The small molecule below binds the protein below.
Small molecule (SMILES): O=C(O)[C@@H]1O[C@H](O[C@H]2[C@@H](OS(=O)(=O)O)O[C@@H](O)[C@H](NS(=O)(=O)O)[C@H]2O)[C@@H](OS(=O)(=O)O)[C@H](O)[C@@H]1O

Sequence of chain 11.H:
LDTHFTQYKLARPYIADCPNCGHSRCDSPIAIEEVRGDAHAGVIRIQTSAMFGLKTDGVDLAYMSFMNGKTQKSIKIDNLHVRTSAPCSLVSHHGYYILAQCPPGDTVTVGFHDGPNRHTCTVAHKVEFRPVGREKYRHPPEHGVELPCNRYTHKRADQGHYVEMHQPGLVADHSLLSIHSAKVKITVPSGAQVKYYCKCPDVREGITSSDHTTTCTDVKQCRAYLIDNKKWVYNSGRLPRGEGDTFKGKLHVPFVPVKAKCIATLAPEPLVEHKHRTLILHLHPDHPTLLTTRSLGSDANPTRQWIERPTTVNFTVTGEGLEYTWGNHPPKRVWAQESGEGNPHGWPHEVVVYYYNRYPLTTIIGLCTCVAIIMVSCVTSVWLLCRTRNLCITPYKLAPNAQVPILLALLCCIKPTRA

Binding-site contacts:
Ligand atom O6B contacts residue LYS156 of chain 11.H at 3.3 Å.
Ligand atom C3 contacts residue LYS156 of chain 11.H at 4.0 Å.
Ligand atom O5B contacts residue LYS156 of chain 11.H at 3.3 Å.
Ligand atom O6A contacts residue HIS94 of chain 11.H at 3.2 Å (h-bond).
Ligand atom C2 contacts residue ALA158 of chain 11.H at 3.7 Å (hydrophobic).
Ligand atom OAF contacts residue THR4 of chain 11.H at 2.9 Å (h-bond).
Ligand atom SAG contacts residue ARG157 of chain 11.H at 3.6 Å (salt-bridge).
Ligand atom C3 contacts residue ARG157 of chain 11.H at 3.7 Å.
Ligand atom O6A contacts residue LEU62 of chain 11.H at 3.4 Å.
Ligand atom O4 contacts residue HIS155 of chain 11.H at 3.5 Å (h-bond).
Ligand atom C3 contacts residue ALA158 of chain 11.H at 4.0 Å (hydrophobic).
Ligand atom C6 contacts residue HIS155 of chain 11.H at 3.4 Å.
Ligand atom OAF contacts residue ARG157 of chain 11.H at 2.8 Å (salt-bridge).
Ligand atom SAG contacts residue THR4 of chain 11.H at 3.9 Å.
Ligand atom O3 contacts residue ALA158 of chain 11.H at 3.0 Å (h-bond).
Ligand atom C4 contacts residue LYS156 of chain 11.H at 4.0 Å.
Ligand atom C6 contacts residue LEU62 of chain 11.H at 3.5 Å (hydrophobic).
Ligand atom C6 contacts residue HIS94 of chain 11.H at 3.9 Å.
Ligand atom O3 contacts residue LYS156 of chain 11.H at 3.0 Å.
Ligand atom O6B contacts residue LEU62 of chain 11.H at 4.0 Å.
Ligand atom O6B contacts residue HIS155 of chain 11.H at 3.3 Å (h-bond).
Ligand atom OBI contacts residue LYS156 of chain 11.H at 4.0 Å.
Ligand atom O6B contacts residue HIS94 of chain 11.H at 4.0 Å.
Ligand atom OAH contacts residue LEU2 of chain 11.H at 2.8 Å (h-bond).
Ligand atom C5 contacts residue LEU62 of chain 11.H at 3.8 Å (hydrophobic).
Ligand atom O5 contacts residue ARG157 of chain 11.H at 3.8 Å.
Ligand atom O4 contacts residue SER93 of chain 11.H at 3.0 Å (h-bond).
Ligand atom O6A contacts residue HIS155 of chain 11.H at 3.8 Å.
Ligand atom O5 contacts residue LYS156 of chain 11.H at 3.4 Å.
Ligand atom C5 contacts residue HIS155 of chain 11.H at 4.0 Å.
Ligand atom OAH contacts residue ARG157 of chain 11.H at 3.1 Å (salt-bridge).
Ligand atom O4 contacts residue LYS156 of chain 11.H at 3.5 Å.
Ligand atom O3 contacts residue ARG157 of chain 11.H at 3.3 Å (salt-bridge).
Ligand atom OAH contacts residue ASP3 of chain 11.H at 4.0 Å.
Ligand atom O5 contacts residue HIS155 of chain 11.H at 3.6 Å.
Ligand atom O6B contacts residue ARG157 of chain 11.H at 3.3 Å (salt-bridge).
Ligand atom C6 contacts residue SER93 of chain 11.H at 4.0 Å.
Ligand atom OAF contacts residue ALA158 of chain 11.H at 3.3 Å.
Ligand atom O6A contacts residue SER93 of chain 11.H at 3.2 Å.
Ligand atom OAH contacts residue THR4 of chain 11.H at 3.7 Å.